Binding-site contacts:
Ligand atom O5 contacts residue NAG1 of chain 5.Z at 2.5 Å (h-bond).
Ligand atom C2 contacts residue NAG1 of chain 5.Z at 2.9 Å.
Ligand atom O2 contacts residue BMA1 of chain 5.BA at 3.0 Å (h-bond).
Ligand atom C4 contacts residue BMA1 of chain 5.BA at 3.6 Å.
Ligand atom C3 contacts residue NAG1 of chain 5.Z at 4.1 Å.
Ligand atom O3 contacts residue BMA1 of chain 5.BA at 1.1 Å.
Ligand atom O2 contacts residue NAG1 of chain 5.Z at 3.4 Å (h-bond).
Ligand atom C3 contacts residue BMA1 of chain 5.BA at 2.5 Å.
Ligand atom O6 contacts residue NAG1 of chain 5.Z at 4.5 Å.
Ligand atom O2 contacts residue HIS2 of chain 5.F at 3.4 Å (h-bond).
Ligand atom C1 contacts residue NAG1 of chain 5.Z at 1.7 Å.
Ligand atom C2 contacts residue BMA1 of chain 5.BA at 3.2 Å.
Ligand atom O4 contacts residue BMA1 of chain 5.BA at 4.0 Å.
Ligand atom C2 contacts residue HIS2 of chain 5.F at 4.5 Å.
Ligand atom C5 contacts residue NAG1 of chain 5.Z at 3.8 Å.

Sequence of chain 5.F:
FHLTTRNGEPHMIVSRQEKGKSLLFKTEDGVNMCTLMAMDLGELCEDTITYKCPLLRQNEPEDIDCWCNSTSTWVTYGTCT

This protein binds this small molecule.
Small molecule (SMILES): OC[C@H]1O[C@@H](O)[C@@H](O)[C@@H](O)[C@@H]1O